This protein binds this small molecule.
Small molecule (SMILES): CC(=O)N[C@@H]1[C@@H](O)[C@H](O[C@@H]2O[C@H](CO[C@]3(C(=O)O)C[C@H](O)[C@@H](NC(C)=O)[C@H]([C@H](O)[C@H](O)CO)O3)[C@H](O)[C@H](O)[C@H]2O)[C@@H](CO)O[C@H]1O

Sequence of chain 5.A:
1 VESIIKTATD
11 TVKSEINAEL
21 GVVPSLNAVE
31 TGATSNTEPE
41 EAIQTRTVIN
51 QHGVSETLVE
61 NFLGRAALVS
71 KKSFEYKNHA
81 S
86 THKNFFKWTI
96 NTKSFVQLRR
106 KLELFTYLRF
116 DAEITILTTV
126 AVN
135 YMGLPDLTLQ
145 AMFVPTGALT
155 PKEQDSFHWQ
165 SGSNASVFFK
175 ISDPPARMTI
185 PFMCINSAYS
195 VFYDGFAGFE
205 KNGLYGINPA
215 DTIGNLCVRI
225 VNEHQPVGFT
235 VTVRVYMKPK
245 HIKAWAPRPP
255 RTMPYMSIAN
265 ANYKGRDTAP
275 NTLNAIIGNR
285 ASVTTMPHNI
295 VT

Sequence of chain 5.C:
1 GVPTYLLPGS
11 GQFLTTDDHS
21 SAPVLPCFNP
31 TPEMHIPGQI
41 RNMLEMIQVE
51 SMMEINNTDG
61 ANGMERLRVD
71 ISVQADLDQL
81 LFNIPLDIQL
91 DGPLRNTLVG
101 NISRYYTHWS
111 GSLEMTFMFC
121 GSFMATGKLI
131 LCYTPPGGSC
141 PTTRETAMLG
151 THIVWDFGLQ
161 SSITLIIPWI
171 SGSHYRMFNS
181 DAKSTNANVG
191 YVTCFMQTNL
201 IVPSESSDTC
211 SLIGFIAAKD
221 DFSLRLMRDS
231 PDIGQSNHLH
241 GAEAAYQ

Binding-site contacts:
Ligand atom C4 contacts residue ASP232 of chain 5.C at 3.5 Å.
Ligand atom C5 contacts residue ASN275 of chain 5.A at 3.5 Å.
Ligand atom O3 contacts residue PRO274 of chain 5.A at 3.9 Å.
Ligand atom O10 contacts residue ASN275 of chain 5.A at 2.9 Å (h-bond).
Ligand atom C11 contacts residue ASP232 of chain 5.C at 3.8 Å.
Ligand atom C5 contacts residue PRO231 of chain 5.C at 3.6 Å (hydrophobic).
Ligand atom O1B contacts residue ARG104 of chain 5.C at 2.8 Å (salt-bridge).
Ligand atom C10 contacts residue PRO231 of chain 5.C at 3.9 Å (hydrophobic).
Ligand atom O6 contacts residue PRO274 of chain 5.A at 3.7 Å.
Ligand atom O7 contacts residue PRO274 of chain 5.A at 3.4 Å.
Ligand atom O3 contacts residue GLY282 of chain 5.A at 3.4 Å.
Ligand atom C4 contacts residue PRO231 of chain 5.C at 3.4 Å (hydrophobic).
Ligand atom C3 contacts residue ASP232 of chain 5.C at 4.1 Å.
Ligand atom O4 contacts residue PRO231 of chain 5.C at 3.8 Å.
Ligand atom O4 contacts residue ASN275 of chain 5.A at 3.0 Å (h-bond).
Ligand atom C4 contacts residue ARG104 of chain 5.C at 4.0 Å.
Ligand atom O4 contacts residue ARG95 of chain 5.C at 3.6 Å.
Ligand atom C3 contacts residue ARG95 of chain 5.C at 3.9 Å.
Ligand atom O4 contacts residue ASP91 of chain 5.C at 2.8 Å (salt-bridge).
Ligand atom C3 contacts residue PRO274 of chain 5.A at 3.8 Å (hydrophobic).
Ligand atom C6 contacts residue PRO231 of chain 5.C at 4.0 Å (hydrophobic).
Ligand atom O10 contacts residue ARG270 of chain 5.A at 4.0 Å.
Ligand atom C11 contacts residue GLY234 of chain 5.C at 3.9 Å.
Ligand atom C11 contacts residue PRO231 of chain 5.C at 4.0 Å (hydrophobic).
Ligand atom C10 contacts residue ASN275 of chain 5.A at 3.2 Å.
Ligand atom C6 contacts residue ASP91 of chain 5.C at 3.9 Å.
Ligand atom O7 contacts residue SER180 of chain 5.C at 3.7 Å.
Ligand atom C1 contacts residue ARG104 of chain 5.C at 3.7 Å.
Ligand atom C3 contacts residue ARG104 of chain 5.C at 3.9 Å.
Ligand atom O3 contacts residue ASP91 of chain 5.C at 4.0 Å.
Ligand atom C4 contacts residue ASN275 of chain 5.A at 3.8 Å.
Ligand atom N5 contacts residue PRO231 of chain 5.C at 2.9 Å (h-bond).
Ligand atom O4 contacts residue ASP232 of chain 5.C at 2.8 Å (salt-bridge).
Ligand atom O6 contacts residue ASP91 of chain 5.C at 3.3 Å.
Ligand atom C4 contacts residue ASP91 of chain 5.C at 3.3 Å.
Ligand atom N5 contacts residue ASN275 of chain 5.A at 3.5 Å (h-bond).
Ligand atom C11 contacts residue ILE233 of chain 5.C at 3.8 Å (hydrophobic).
Ligand atom C4 contacts residue PRO274 of chain 5.A at 4.0 Å (hydrophobic).
Ligand atom C5 contacts residue PRO274 of chain 5.A at 3.9 Å (hydrophobic).
Ligand atom C3 contacts residue PRO274 of chain 5.A at 4.1 Å (hydrophobic).